Binding-site contacts:
Ligand atom CKA contacts residue PHE201 of chain 1.A at 3.9 Å (hydrophobic).
Ligand atom CK2 contacts residue TYR249 of chain 1.A at 3.5 Å (hydrophobic).
Ligand atom CK6 contacts residue ASN242 of chain 1.A at 3.4 Å.
Ligand atom CK4 contacts residue HIS194 of chain 1.A at 3.2 Å.
Ligand atom CK1 contacts residue THR280 of chain 1.A at 3.8 Å.
Ligand atom CK5 contacts residue ASN242 of chain 1.A at 3.5 Å.
Ligand atom OK1 contacts residue HIS194 of chain 1.A at 2.6 Å (h-bond).
Ligand atom OK1 contacts residue HIS145 of chain 1.A at 3.0 Å (h-bond).
Ligand atom CKC contacts residue TYR249 of chain 1.A at 3.5 Å (hydrophobic).
Ligand atom CK6 contacts residue HIS240 of chain 1.A at 3.2 Å.
Ligand atom CK6 contacts residue ILE172 of chain 1.A at 3.7 Å (hydrophobic).
Ligand atom CKA contacts residue HIS208 of chain 1.A at 3.6 Å.
Ligand atom CK1 contacts residue HIS240 of chain 1.A at 3.5 Å.
Ligand atom CKC contacts residue THR280 of chain 1.A at 3.6 Å.
Ligand atom CK6 contacts residue PHE186 of chain 1.A at 3.5 Å (hydrophobic).
Ligand atom CK9 contacts residue ILE174 of chain 1.A at 4.0 Å (hydrophobic).
Ligand atom OK2 contacts residue TYR249 of chain 1.A at 2.7 Å (h-bond).
Ligand atom CK7 contacts residue TYR249 of chain 1.A at 3.6 Å (hydrophobic).
Ligand atom OK2 contacts residue HIS209 of chain 1.A at 2.7 Å.
Ligand atom CK2 contacts residue HIS240 of chain 1.A at 3.5 Å.
Ligand atom CK3 contacts residue HIS240 of chain 1.A at 3.5 Å.
Ligand atom CK4 contacts residue TYR249 of chain 1.A at 3.9 Å (hydrophobic).
Ligand atom OK2 contacts residue GLU260 of chain 1.A at 3.3 Å (salt-bridge).
Ligand atom CK5 contacts residue HIS240 of chain 1.A at 3.4 Å.
Ligand atom OK2 contacts residue HIS145 of chain 1.A at 3.9 Å.
Ligand atom OK1 contacts residue GLU260 of chain 1.A at 3.4 Å (salt-bridge).
Ligand atom CK5 contacts residue HIS194 of chain 1.A at 3.4 Å.
Ligand atom CK1 contacts residue PHE186 of chain 1.A at 3.5 Å (hydrophobic).
Ligand atom OK1 contacts residue FE21 of chain 1.B at 2.3 Å.
Ligand atom CK1 contacts residue ILE172 of chain 1.A at 4.0 Å (hydrophobic).
Ligand atom CK4 contacts residue HIS240 of chain 1.A at 3.3 Å.
Ligand atom OK1 contacts residue HIS240 of chain 1.A at 3.6 Å (h-bond).
Ligand atom CK5 contacts residue PHE186 of chain 1.A at 3.6 Å (hydrophobic).
Ligand atom OK2 contacts residue FE21 of chain 1.B at 2.0 Å.
Ligand atom CK3 contacts residue TYR249 of chain 1.A at 3.1 Å (hydrophobic).
Ligand atom CK8 contacts residue HIS209 of chain 1.A at 3.7 Å.
Ligand atom CK3 contacts residue FE21 of chain 1.B at 2.9 Å.
Ligand atom CK4 contacts residue FE21 of chain 1.B at 3.0 Å.
Ligand atom CK9 contacts residue PHE201 of chain 1.A at 3.7 Å (hydrophobic).
Ligand atom CK4 contacts residue PHE186 of chain 1.A at 3.9 Å (hydrophobic).

A protein and the small-molecule ligand that binds it are described below.
Small molecule (SMILES): Oc1cccc(-c2ccccc2)c1O

Sequence of chain 1.A:
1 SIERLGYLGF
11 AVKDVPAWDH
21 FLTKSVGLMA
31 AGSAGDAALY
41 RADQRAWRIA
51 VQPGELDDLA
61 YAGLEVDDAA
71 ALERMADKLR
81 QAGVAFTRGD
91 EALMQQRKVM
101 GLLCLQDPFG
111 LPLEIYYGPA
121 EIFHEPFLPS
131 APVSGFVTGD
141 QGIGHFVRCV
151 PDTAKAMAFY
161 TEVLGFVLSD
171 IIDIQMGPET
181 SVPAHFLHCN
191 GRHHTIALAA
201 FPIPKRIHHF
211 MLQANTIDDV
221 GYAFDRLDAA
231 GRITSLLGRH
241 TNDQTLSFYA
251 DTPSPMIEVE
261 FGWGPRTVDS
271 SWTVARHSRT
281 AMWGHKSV